Sequence of chain 1.D:
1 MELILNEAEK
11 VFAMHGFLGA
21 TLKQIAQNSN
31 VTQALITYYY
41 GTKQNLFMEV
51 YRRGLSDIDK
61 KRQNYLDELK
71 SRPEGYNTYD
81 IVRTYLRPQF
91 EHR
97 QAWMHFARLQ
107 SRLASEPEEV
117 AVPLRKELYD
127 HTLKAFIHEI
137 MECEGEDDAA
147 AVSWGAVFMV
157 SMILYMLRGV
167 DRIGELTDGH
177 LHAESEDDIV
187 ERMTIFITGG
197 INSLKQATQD

Sequence of chain 1.C:
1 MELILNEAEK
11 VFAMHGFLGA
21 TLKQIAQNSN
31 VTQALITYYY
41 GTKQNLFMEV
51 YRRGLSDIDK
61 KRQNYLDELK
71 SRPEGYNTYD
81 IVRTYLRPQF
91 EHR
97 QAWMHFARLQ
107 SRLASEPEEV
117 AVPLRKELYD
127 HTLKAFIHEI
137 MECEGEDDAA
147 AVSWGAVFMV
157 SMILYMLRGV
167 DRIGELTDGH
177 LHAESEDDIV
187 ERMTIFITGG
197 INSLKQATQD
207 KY

This protein binds this small molecule.
Small molecule (SMILES): O=C(O)CCC(=O)c1ccc(=O)[nH]c1

Binding-site contacts:
Ligand atom C4 contacts residue VAL156 of chain 1.C at 3.6 Å (hydrophobic).
Ligand atom C8 contacts residue TYR161 of chain 1.D at 3.4 Å (hydrophobic).
Ligand atom C contacts residue TYR125 of chain 1.C at 3.7 Å (hydrophobic).
Ligand atom O3 contacts residue ARG164 of chain 1.D at 2.6 Å (salt-bridge).
Ligand atom O2 contacts residue VAL156 of chain 1.C at 3.3 Å.
Ligand atom C2 contacts residue TYR125 of chain 1.C at 3.3 Å (hydrophobic).
Ligand atom C3 contacts residue TYR125 of chain 1.C at 3.9 Å (hydrophobic).
Ligand atom C7 contacts residue ILE159 of chain 1.C at 3.9 Å (hydrophobic).
Ligand atom O3 contacts residue TYR161 of chain 1.D at 3.8 Å.
Ligand atom O1 contacts residue ARG62 of chain 1.C at 3.0 Å (salt-bridge).
Ligand atom C5 contacts residue TYR125 of chain 1.C at 3.3 Å (hydrophobic).
Ligand atom O1 contacts residue ILE159 of chain 1.C at 3.5 Å.
Ligand atom O1 contacts residue GLN89 of chain 1.C at 2.8 Å (h-bond).
Ligand atom C4 contacts residue TYR125 of chain 1.C at 3.4 Å (hydrophobic).
Ligand atom C6 contacts residue ILE159 of chain 1.C at 3.8 Å (hydrophobic).
Ligand atom C7 contacts residue GLN89 of chain 1.C at 3.4 Å.
Ligand atom O contacts residue ARG168 of chain 1.D at 3.0 Å (salt-bridge).
Ligand atom C6 contacts residue TYR125 of chain 1.C at 3.4 Å (hydrophobic).
Ligand atom C7 contacts residue TYR125 of chain 1.C at 3.8 Å (hydrophobic).
Ligand atom O contacts residue TYR125 of chain 1.C at 3.6 Å.
Ligand atom O1 contacts residue TYR85 of chain 1.C at 3.9 Å.
Ligand atom C8 contacts residue ARG164 of chain 1.D at 3.4 Å.
Ligand atom O contacts residue VAL156 of chain 1.C at 3.7 Å.
Ligand atom C contacts residue LEU109 of chain 1.C at 3.7 Å (hydrophobic).
Ligand atom C contacts residue VAL156 of chain 1.C at 3.8 Å (hydrophobic).
Ligand atom O2 contacts residue TYR161 of chain 1.D at 2.4 Å (h-bond).
Ligand atom N contacts residue TYR125 of chain 1.C at 3.7 Å.
Ligand atom N contacts residue TYR85 of chain 1.C at 2.9 Å (h-bond).
Ligand atom C3 contacts residue LEU109 of chain 1.C at 3.6 Å (hydrophobic).
Ligand atom O2 contacts residue ARG168 of chain 1.D at 3.2 Å (salt-bridge).
Ligand atom C6 contacts residue GLN89 of chain 1.C at 3.5 Å.
Ligand atom C2 contacts residue VAL156 of chain 1.C at 3.6 Å (hydrophobic).
Ligand atom C6 contacts residue GLN106 of chain 1.C at 4.0 Å.
Ligand atom C7 contacts residue TYR85 of chain 1.C at 3.8 Å (hydrophobic).
Ligand atom C5 contacts residue LEU160 of chain 1.C at 3.9 Å (hydrophobic).
Ligand atom O2 contacts residue ARG164 of chain 1.D at 3.5 Å (salt-bridge).
Ligand atom C1 contacts residue VAL156 of chain 1.C at 3.4 Å (hydrophobic).
Ligand atom C8 contacts residue ARG168 of chain 1.D at 3.7 Å.
Ligand atom C1 contacts residue TYR125 of chain 1.C at 3.5 Å (hydrophobic).
Ligand atom C4 contacts residue TYR85 of chain 1.C at 3.5 Å (hydrophobic).